This protein binds this small molecule.
Small molecule (SMILES): O=P(O)(O)O[C@@H]1[C@H](O)[C@H](O)[C@@H](OP(=O)(O)O)[C@H](OP(=O)(O)O)[C@H]1O

Binding-site contacts:
Ligand atom O41 contacts residue LYS298 of chain 1.B at 4.3 Å.
Ligand atom O12 contacts residue ARG171 of chain 1.B at 3.3 Å.
Ligand atom O42 contacts residue HIS301 of chain 1.B at 3.3 Å.
Ligand atom O52 contacts residue ARG171 of chain 1.B at 3.8 Å.
Ligand atom O4 contacts residue LYS300 of chain 1.B at 4.5 Å.
Ligand atom P1 contacts residue ARG171 of chain 1.B at 4.0 Å.
Ligand atom O11 contacts residue LYS15 of chain 1.B at 2.7 Å (salt-bridge).
Ligand atom P1 contacts residue LYS15 of chain 1.B at 4.2 Å.
Ligand atom P4 contacts residue LYS300 of chain 1.B at 3.9 Å.
Ligand atom O5 contacts residue LEU173 of chain 1.B at 3.8 Å.
Ligand atom O41 contacts residue LYS300 of chain 1.B at 2.4 Å (salt-bridge).
Ligand atom O53 contacts residue LYS15 of chain 1.B at 4.2 Å.
Ligand atom O6 contacts residue ARG171 of chain 1.B at 4.0 Å.
Ligand atom O3 contacts residue LYS298 of chain 1.B at 4.3 Å.
Ligand atom C1 contacts residue ARG171 of chain 1.B at 3.9 Å.
Ligand atom C2 contacts residue ARG171 of chain 1.B at 4.3 Å.
Ligand atom O52 contacts residue LYS15 of chain 1.B at 4.2 Å.
Ligand atom O1 contacts residue ARG171 of chain 1.B at 3.1 Å (salt-bridge).
Ligand atom O42 contacts residue LYS298 of chain 1.B at 2.6 Å (salt-bridge).
Ligand atom O4 contacts residue LYS298 of chain 1.B at 3.7 Å.
Ligand atom P4 contacts residue LYS298 of chain 1.B at 3.7 Å.
Ligand atom O52 contacts residue LEU172 of chain 1.B at 4.2 Å.
Ligand atom O43 contacts residue HIS301 of chain 1.B at 4.1 Å.
Ligand atom C6 contacts residue ARG171 of chain 1.B at 3.7 Å.
Ligand atom C5 contacts residue LYS298 of chain 1.B at 4.5 Å.
Ligand atom P5 contacts residue LEU173 of chain 1.B at 4.3 Å.
Ligand atom C4 contacts residue LYS298 of chain 1.B at 3.6 Å.
Ligand atom O5 contacts residue LYS298 of chain 1.B at 4.1 Å.
Ligand atom O51 contacts residue LEU173 of chain 1.B at 3.8 Å.
Ligand atom O2 contacts residue ARG171 of chain 1.B at 3.5 Å (salt-bridge).
Ligand atom O52 contacts residue LEU173 of chain 1.B at 3.6 Å (h-bond).
Ligand atom O41 contacts residue HIS301 of chain 1.B at 3.1 Å (h-bond).
Ligand atom O11 contacts residue ARG171 of chain 1.B at 3.8 Å.
Ligand atom O6 contacts residue LYS15 of chain 1.B at 3.2 Å (salt-bridge).
Ligand atom P4 contacts residue HIS301 of chain 1.B at 3.7 Å.
Ligand atom C6 contacts residue LYS15 of chain 1.B at 4.5 Å.
Ligand atom O51 contacts residue PHE380 of chain 1.B at 4.2 Å.
Ligand atom O53 contacts residue ALA381 of chain 1.B at 4.4 Å.

Sequence of chain 1.B:
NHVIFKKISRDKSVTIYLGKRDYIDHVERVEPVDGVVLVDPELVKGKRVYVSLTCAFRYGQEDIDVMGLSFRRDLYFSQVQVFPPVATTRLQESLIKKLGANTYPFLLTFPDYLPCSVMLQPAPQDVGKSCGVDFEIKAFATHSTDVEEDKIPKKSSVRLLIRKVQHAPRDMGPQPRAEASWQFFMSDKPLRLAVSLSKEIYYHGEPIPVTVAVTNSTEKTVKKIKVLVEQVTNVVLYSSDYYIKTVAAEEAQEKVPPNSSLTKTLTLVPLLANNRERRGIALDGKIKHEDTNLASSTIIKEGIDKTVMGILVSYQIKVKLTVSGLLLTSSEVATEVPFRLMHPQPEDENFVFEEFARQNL